This small molecule binds to this protein.
Small molecule (SMILES): CC(=O)N[C@@H]1[C@@H](O)[C@H](O[C@@H]2O[C@H](CO[C@]3(C(=O)O)C[C@H](O)[C@@H](NC(C)=O)[C@H]([C@H](O)[C@H](O)CO)O3)[C@H](O)[C@H](O)[C@H]2O)[C@@H](CO)O[C@H]1O

Sequence of chain 60.B:
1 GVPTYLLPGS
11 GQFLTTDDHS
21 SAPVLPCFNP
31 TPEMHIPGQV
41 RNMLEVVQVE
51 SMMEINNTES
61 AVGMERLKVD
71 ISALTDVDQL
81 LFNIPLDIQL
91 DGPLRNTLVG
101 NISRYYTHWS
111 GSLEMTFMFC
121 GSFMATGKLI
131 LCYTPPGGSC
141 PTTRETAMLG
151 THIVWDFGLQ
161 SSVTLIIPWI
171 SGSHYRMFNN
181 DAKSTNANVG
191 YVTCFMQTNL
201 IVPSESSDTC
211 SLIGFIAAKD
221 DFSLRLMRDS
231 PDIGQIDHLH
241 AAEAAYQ

Sequence of chain 60.A:
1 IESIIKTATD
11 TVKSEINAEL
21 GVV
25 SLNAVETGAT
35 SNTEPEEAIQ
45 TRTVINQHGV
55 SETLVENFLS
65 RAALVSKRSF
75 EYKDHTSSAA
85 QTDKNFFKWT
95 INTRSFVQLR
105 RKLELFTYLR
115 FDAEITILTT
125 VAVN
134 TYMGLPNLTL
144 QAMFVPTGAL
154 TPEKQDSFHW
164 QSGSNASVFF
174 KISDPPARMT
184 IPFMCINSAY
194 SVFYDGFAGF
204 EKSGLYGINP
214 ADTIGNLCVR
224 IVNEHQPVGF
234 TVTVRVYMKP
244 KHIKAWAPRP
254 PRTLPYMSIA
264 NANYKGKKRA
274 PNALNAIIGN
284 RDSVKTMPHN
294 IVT

Binding-site contacts:
Ligand atom C8 contacts residue ASN180 of chain 60.B at 3.0 Å.
Ligand atom N5 contacts residue PRO231 of chain 60.B at 2.6 Å (h-bond).
Ligand atom O4 contacts residue ARG95 of chain 60.B at 3.3 Å (salt-bridge).
Ligand atom C3 contacts residue ARG104 of chain 60.B at 3.8 Å.
Ligand atom O4 contacts residue ASP91 of chain 60.B at 2.4 Å (salt-bridge).
Ligand atom O3 contacts residue GLY282 of chain 60.A at 3.3 Å.
Ligand atom C4 contacts residue ASP232 of chain 60.B at 3.5 Å.
Ligand atom C11 contacts residue ASP232 of chain 60.B at 3.4 Å.
Ligand atom C11 contacts residue ILE233 of chain 60.B at 3.5 Å (hydrophobic).
Ligand atom N5 contacts residue ASN275 of chain 60.A at 3.5 Å (h-bond).
Ligand atom C10 contacts residue ASP232 of chain 60.B at 3.6 Å.
Ligand atom O1B contacts residue ASP91 of chain 60.B at 3.8 Å.
Ligand atom O1B contacts residue ARG104 of chain 60.B at 2.4 Å (salt-bridge).
Ligand atom C10 contacts residue LYS270 of chain 60.A at 3.6 Å.
Ligand atom O10 contacts residue LYS270 of chain 60.A at 3.0 Å (salt-bridge).
Ligand atom O3 contacts residue PRO274 of chain 60.A at 3.6 Å.
Ligand atom C4 contacts residue ARG104 of chain 60.B at 3.7 Å.
Ligand atom O7 contacts residue PRO274 of chain 60.A at 3.5 Å.
Ligand atom C4 contacts residue PRO274 of chain 60.A at 3.8 Å (hydrophobic).
Ligand atom O10 contacts residue ASN275 of chain 60.A at 2.7 Å (h-bond).
Ligand atom C1 contacts residue ARG104 of chain 60.B at 3.4 Å.
Ligand atom C5 contacts residue PRO231 of chain 60.B at 3.4 Å (hydrophobic).
Ligand atom C4 contacts residue ASN275 of chain 60.A at 3.7 Å.
Ligand atom C5 contacts residue ASN275 of chain 60.A at 3.5 Å.
Ligand atom O4 contacts residue ASN275 of chain 60.A at 2.8 Å (h-bond).
Ligand atom O7 contacts residue ASN180 of chain 60.B at 3.2 Å (h-bond).
Ligand atom O7 contacts residue LYS270 of chain 60.A at 3.4 Å (salt-bridge).
Ligand atom C7 contacts residue ASN180 of chain 60.B at 3.5 Å.
Ligand atom C11 contacts residue GLY234 of chain 60.B at 3.7 Å.
Ligand atom C3 contacts residue ARG95 of chain 60.B at 3.8 Å.
Ligand atom C10 contacts residue ASN275 of chain 60.A at 3.2 Å.
Ligand atom O6 contacts residue PRO274 of chain 60.A at 3.8 Å.
Ligand atom O4 contacts residue PRO231 of chain 60.B at 3.8 Å.
Ligand atom O6 contacts residue ASP91 of chain 60.B at 3.2 Å.
Ligand atom C3 contacts residue PRO274 of chain 60.A at 3.7 Å (hydrophobic).
Ligand atom C11 contacts residue PRO231 of chain 60.B at 3.5 Å (hydrophobic).
Ligand atom O4 contacts residue ASP232 of chain 60.B at 2.9 Å (salt-bridge).
Ligand atom C4 contacts residue ASP91 of chain 60.B at 3.4 Å.
Ligand atom C10 contacts residue PRO231 of chain 60.B at 3.5 Å (hydrophobic).
Ligand atom C4 contacts residue PRO231 of chain 60.B at 3.4 Å (hydrophobic).